A small-molecule ligand and the protein it binds are described below.
Small molecule (SMILES): CC(C)(C)NCCCNC(=O)c1cccc(I)c1

Binding-site contacts:
Ligand atom C11 contacts residue ASP41 of chain 1.J at 3.9 Å.
Ligand atom C6 contacts residue ASP41 of chain 1.I at 3.6 Å.
Ligand atom C10 contacts residue ASP41 of chain 1.J at 3.7 Å.
Ligand atom C2 contacts residue LEU67 of chain 1.J at 3.9 Å (hydrophobic).
Ligand atom C13 contacts residue ASP41 of chain 1.J at 4.0 Å.
Ligand atom C1 contacts residue ASP41 of chain 1.I at 3.6 Å.
Ligand atom C4 contacts residue ASP41 of chain 1.J at 4.0 Å.
Ligand atom C1 contacts residue MET104 of chain 1.I at 3.4 Å (hydrophobic).
Ligand atom C4 contacts residue ASP41 of chain 1.I at 4.1 Å.
Ligand atom O1 contacts residue MET104 of chain 1.I at 3.9 Å.
Ligand atom C13 contacts residue ASP41 of chain 1.I at 3.9 Å.
Ligand atom C11 contacts residue ASP41 of chain 1.I at 3.4 Å.
Ligand atom N2 contacts residue ASP41 of chain 1.I at 2.8 Å (salt-bridge).
Ligand atom C2 contacts residue MET104 of chain 1.I at 3.4 Å (hydrophobic).
Ligand atom C2 contacts residue MET104 of chain 1.J at 3.9 Å (hydrophobic).
Ligand atom C9 contacts residue ASP41 of chain 1.I at 3.5 Å.
Ligand atom C2 contacts residue ASP41 of chain 1.I at 3.8 Å.
Ligand atom C8 contacts residue ASP41 of chain 1.J at 4.0 Å.
Ligand atom C13 contacts residue PHE39 of chain 1.J at 3.9 Å (hydrophobic).
Ligand atom C5 contacts residue ASP41 of chain 1.I at 3.9 Å.
Ligand atom N2 contacts residue ASP41 of chain 1.J at 3.1 Å (salt-bridge).
Ligand atom C14 contacts residue ASP41 of chain 1.J at 4.0 Å.
Ligand atom O1 contacts residue SER23 of chain 1.I at 4.1 Å.
Ligand atom N1 contacts residue ASP41 of chain 1.J at 4.0 Å.
Ligand atom C10 contacts residue ASP41 of chain 1.I at 3.0 Å.
Ligand atom C14 contacts residue TYR43 of chain 1.J at 3.3 Å (hydrophobic).
Ligand atom N1 contacts residue TYR22 of chain 1.I at 3.6 Å.
Ligand atom I1 contacts residue ASP41 of chain 1.J at 3.8 Å.
Ligand atom C14 contacts residue TRP15 of chain 1.J at 3.5 Å (hydrophobic).
Ligand atom C5 contacts residue ASP41 of chain 1.J at 3.5 Å.
Ligand atom C12 contacts residue ASP41 of chain 1.I at 3.0 Å.
Ligand atom C13 contacts residue TYR22 of chain 1.J at 4.0 Å (hydrophobic).
Ligand atom C4 contacts residue MET104 of chain 1.J at 4.0 Å (hydrophobic).
Ligand atom C3 contacts residue ASP41 of chain 1.I at 4.1 Å.
Ligand atom C12 contacts residue TYR22 of chain 1.J at 3.9 Å (hydrophobic).
Ligand atom C8 contacts residue ASP41 of chain 1.I at 3.0 Å.
Ligand atom C3 contacts residue MET104 of chain 1.J at 3.4 Å (hydrophobic).
Ligand atom C12 contacts residue TRP15 of chain 1.J at 3.6 Å (hydrophobic).
Ligand atom C8 contacts residue PHE39 of chain 1.I at 4.0 Å (hydrophobic).
Ligand atom C9 contacts residue ASP41 of chain 1.J at 3.5 Å.

Sequence of chain 1.I:
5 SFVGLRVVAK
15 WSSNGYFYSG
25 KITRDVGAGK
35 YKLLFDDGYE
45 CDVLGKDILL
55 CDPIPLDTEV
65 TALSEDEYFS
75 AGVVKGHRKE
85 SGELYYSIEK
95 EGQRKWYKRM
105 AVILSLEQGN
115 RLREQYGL

Sequence of chain 1.J:
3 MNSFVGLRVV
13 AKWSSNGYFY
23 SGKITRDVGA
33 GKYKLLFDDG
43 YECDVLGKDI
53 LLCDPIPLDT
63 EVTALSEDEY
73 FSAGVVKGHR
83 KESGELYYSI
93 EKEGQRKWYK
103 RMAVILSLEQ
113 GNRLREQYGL